This protein binds this small molecule.
Small molecule (SMILES): CC(=O)N[C@@H]1[C@@H](O)[C@H](O)[C@@H](CO)O[C@H]1O

Sequence of chain 1.E:
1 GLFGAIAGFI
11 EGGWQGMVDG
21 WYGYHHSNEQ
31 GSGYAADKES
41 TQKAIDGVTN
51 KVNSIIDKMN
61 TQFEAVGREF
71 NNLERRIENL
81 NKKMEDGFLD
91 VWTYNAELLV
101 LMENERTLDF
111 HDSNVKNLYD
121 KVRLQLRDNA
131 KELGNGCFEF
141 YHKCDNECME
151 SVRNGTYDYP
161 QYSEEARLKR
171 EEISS

Binding-site contacts:
Ligand atom C7 contacts residue ASN154 of chain 1.E at 4.4 Å.
Ligand atom O5 contacts residue THR156 of chain 1.E at 3.2 Å (h-bond).
Ligand atom C4 contacts residue ASN154 of chain 1.E at 4.3 Å.
Ligand atom C1 contacts residue THR156 of chain 1.E at 4.0 Å.
Ligand atom O3 contacts residue GLU150 of chain 1.E at 4.1 Å.
Ligand atom C5 contacts residue THR156 of chain 1.E at 4.1 Å.
Ligand atom C5 contacts residue ASN154 of chain 1.E at 3.8 Å.
Ligand atom C1 contacts residue ASN154 of chain 1.E at 1.5 Å.
Ligand atom C6 contacts residue SER151 of chain 1.E at 4.4 Å.
Ligand atom O5 contacts residue SER151 of chain 1.E at 4.5 Å.
Ligand atom O5 contacts residue GLU150 of chain 1.E at 4.3 Å.
Ligand atom O4 contacts residue GLU150 of chain 1.E at 3.6 Å (salt-bridge).
Ligand atom N2 contacts residue ASN154 of chain 1.E at 3.2 Å (h-bond).
Ligand atom C4 contacts residue GLU150 of chain 1.E at 3.7 Å.
Ligand atom C6 contacts residue THR156 of chain 1.E at 4.1 Å.
Ligand atom O5 contacts residue ASN154 of chain 1.E at 2.5 Å (h-bond).
Ligand atom C2 contacts residue ASN154 of chain 1.E at 2.6 Å.
Ligand atom C3 contacts residue ASN154 of chain 1.E at 4.0 Å.